A small-molecule ligand and the protein it binds are described below.
Small molecule (SMILES): CC(C)C(=O)C(=O)O

Sequence of chain 1.B:
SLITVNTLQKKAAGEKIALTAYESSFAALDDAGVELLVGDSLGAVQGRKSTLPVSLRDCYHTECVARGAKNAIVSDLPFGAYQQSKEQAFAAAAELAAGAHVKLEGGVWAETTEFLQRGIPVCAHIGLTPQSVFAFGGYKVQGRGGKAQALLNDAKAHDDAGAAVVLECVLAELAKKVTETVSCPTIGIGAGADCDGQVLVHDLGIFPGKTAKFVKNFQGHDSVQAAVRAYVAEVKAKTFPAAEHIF

Binding-site contacts:
Ligand atom C4 contacts residue LEU179 of chain 1.B at 4.0 Å (hydrophobic).
Ligand atom C3 contacts residue GLU181 of chain 1.B at 4.3 Å.
Ligand atom O3 contacts residue LYS113 of chain 1.B at 2.9 Å (salt-bridge).
Ligand atom O1 contacts residue SER46 of chain 1.B at 3.1 Å (h-bond).
Ligand atom C2 contacts residue ASP84 of chain 1.B at 4.2 Å.
Ligand atom O3 contacts residue LEU42 of chain 1.B at 4.5 Å.
Ligand atom O2 contacts residue TYR25 of chain 1.B at 4.4 Å.
Ligand atom O1 contacts residue ASP84 of chain 1.B at 3.0 Å (salt-bridge).
Ligand atom O2 contacts residue NA1 of chain 1.H at 4.3 Å.
Ligand atom C2 contacts residue LEU42 of chain 1.B at 3.9 Å (hydrophobic).
Ligand atom C1 contacts residue SER46 of chain 1.B at 3.4 Å.
Ligand atom C1 contacts residue ASP45 of chain 1.B at 4.3 Å.
Ligand atom C4 contacts residue LEU42 of chain 1.B at 3.3 Å (hydrophobic).
Ligand atom C5 contacts residue ILE202 of chain 1.B at 4.1 Å (hydrophobic).
Ligand atom C3 contacts residue LEU42 of chain 1.B at 4.1 Å (hydrophobic).
Ligand atom O3 contacts residue ASP84 of chain 1.B at 3.7 Å.
Ligand atom O3 contacts residue HIS137 of chain 1.B at 3.7 Å.
Ligand atom C1 contacts residue ASP84 of chain 1.B at 3.8 Å.
Ligand atom O3 contacts residue ASP45 of chain 1.B at 4.3 Å.
Ligand atom O2 contacts residue THR23 of chain 1.B at 3.2 Å.
Ligand atom O2 contacts residue VAL214 of chain 1.B at 3.7 Å.
Ligand atom C2 contacts residue NA1 of chain 1.H at 3.1 Å.
Ligand atom C3 contacts residue LYS113 of chain 1.B at 4.4 Å.
Ligand atom O2 contacts residue SER46 of chain 1.B at 2.6 Å (h-bond).
Ligand atom C1 contacts residue NA1 of chain 1.H at 3.1 Å.
Ligand atom O1 contacts residue GLY44 of chain 1.B at 3.2 Å.
Ligand atom O3 contacts residue NA1 of chain 1.H at 2.3 Å (h-bond).
Ligand atom C1 contacts residue GLY44 of chain 1.B at 3.9 Å.
Ligand atom C1 contacts residue LEU42 of chain 1.B at 4.0 Å (hydrophobic).
Ligand atom C5 contacts residue VAL214 of chain 1.B at 3.6 Å (hydrophobic).
Ligand atom C4 contacts residue VAL212 of chain 1.B at 3.5 Å (hydrophobic).
Ligand atom O2 contacts residue GLY44 of chain 1.B at 4.0 Å.
Ligand atom C1 contacts residue THR23 of chain 1.B at 4.3 Å.
Ligand atom O1 contacts residue ASP45 of chain 1.B at 3.2 Å (salt-bridge).
Ligand atom C4 contacts residue LYS113 of chain 1.B at 4.4 Å.
Ligand atom O2 contacts residue LEU42 of chain 1.B at 4.1 Å.
Ligand atom C2 contacts residue LYS113 of chain 1.B at 3.8 Å.
Ligand atom O1 contacts residue NA1 of chain 1.H at 2.4 Å (h-bond).